Sequence of chain 1.L:
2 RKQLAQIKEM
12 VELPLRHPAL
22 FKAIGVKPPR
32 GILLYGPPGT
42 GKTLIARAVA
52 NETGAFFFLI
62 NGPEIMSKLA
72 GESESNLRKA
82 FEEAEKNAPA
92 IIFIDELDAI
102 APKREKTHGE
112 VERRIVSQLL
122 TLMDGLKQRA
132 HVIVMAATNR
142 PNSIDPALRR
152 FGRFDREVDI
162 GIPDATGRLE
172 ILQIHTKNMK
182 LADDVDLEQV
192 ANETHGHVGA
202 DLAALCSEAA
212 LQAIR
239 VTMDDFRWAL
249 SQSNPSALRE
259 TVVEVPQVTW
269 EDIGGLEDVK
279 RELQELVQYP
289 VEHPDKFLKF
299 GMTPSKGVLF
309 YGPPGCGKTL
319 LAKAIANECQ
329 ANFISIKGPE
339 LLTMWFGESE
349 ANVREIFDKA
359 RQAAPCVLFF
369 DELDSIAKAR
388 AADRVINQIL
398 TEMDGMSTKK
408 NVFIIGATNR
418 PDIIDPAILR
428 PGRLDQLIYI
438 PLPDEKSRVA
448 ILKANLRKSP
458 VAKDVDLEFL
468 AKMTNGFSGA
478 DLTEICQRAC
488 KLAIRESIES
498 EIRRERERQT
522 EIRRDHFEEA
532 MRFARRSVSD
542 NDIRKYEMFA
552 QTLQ

Binding-site contacts:
Ligand atom C05 contacts residue CYS314 of chain 1.L at 3.8 Å (hydrophobic).
Ligand atom N14 contacts residue ALA451 of chain 1.L at 3.5 Å.
Ligand atom C07 contacts residue ILE448 of chain 1.L at 3.8 Å (hydrophobic).
Ligand atom C28 contacts residue LEU318 of chain 1.L at 3.5 Å (hydrophobic).
Ligand atom C04 contacts residue GLY476 of chain 1.L at 3.5 Å.
Ligand atom C25 contacts residue ASP270 of chain 1.L at 3.6 Å.
Ligand atom C17 contacts residue ILE271 of chain 1.L at 3.2 Å (hydrophobic).
Ligand atom N14 contacts residue LEU318 of chain 1.L at 3.8 Å.
Ligand atom O26 contacts residue ASP270 of chain 1.L at 3.8 Å.
Ligand atom C02 contacts residue GLY476 of chain 1.L at 3.7 Å.
Ligand atom C24 contacts residue ALA451 of chain 1.L at 3.6 Å (hydrophobic).
Ligand atom C06 contacts residue ILE448 of chain 1.L at 3.7 Å (hydrophobic).
Ligand atom C23 contacts residue ILE271 of chain 1.L at 3.7 Å (hydrophobic).
Ligand atom C15 contacts residue LEU318 of chain 1.L at 3.8 Å (hydrophobic).
Ligand atom C29 contacts residue ALA451 of chain 1.L at 3.7 Å (hydrophobic).
Ligand atom C05 contacts residue GLY315 of chain 1.L at 3.6 Å.
Ligand atom N31 contacts residue ALA477 of chain 1.L at 2.9 Å (h-bond).
Ligand atom N31 contacts residue GLY476 of chain 1.L at 3.4 Å.
Ligand atom C27 contacts residue ARG454 of chain 1.L at 3.4 Å.
Ligand atom C15 contacts residue ALA451 of chain 1.L at 3.5 Å (hydrophobic).
Ligand atom C24 contacts residue LEU318 of chain 1.L at 3.4 Å (hydrophobic).
Ligand atom C13 contacts residue LEU318 of chain 1.L at 3.3 Å (hydrophobic).
Ligand atom C13 contacts residue ALA451 of chain 1.L at 3.6 Å (hydrophobic).
Ligand atom C20 contacts residue SER444 of chain 1.L at 3.7 Å.
Ligand atom C11 contacts residue ASN452 of chain 1.L at 3.7 Å.
Ligand atom C18 contacts residue ILE271 of chain 1.L at 3.6 Å (hydrophobic).
Ligand atom N14 contacts residue ILE448 of chain 1.L at 3.7 Å.
Ligand atom N16 contacts residue ASP270 of chain 1.L at 3.5 Å (salt-bridge).
Ligand atom C29 contacts residue LEU318 of chain 1.L at 3.0 Å (hydrophobic).
Ligand atom C02 contacts residue THR480 of chain 1.L at 3.3 Å.
Ligand atom O26 contacts residue ARG454 of chain 1.L at 3.1 Å (salt-bridge).
Ligand atom C02 contacts residue ALA477 of chain 1.L at 3.6 Å (hydrophobic).
Ligand atom N30 contacts residue LEU318 of chain 1.L at 2.9 Å.
Ligand atom O01 contacts residue THR480 of chain 1.L at 2.9 Å (h-bond).
Ligand atom N30 contacts residue ALA451 of chain 1.L at 3.8 Å.
Ligand atom C20 contacts residue ILE448 of chain 1.L at 3.7 Å (hydrophobic).
Ligand atom C19 contacts residue ILE448 of chain 1.L at 3.8 Å (hydrophobic).
Ligand atom C05 contacts residue ILE448 of chain 1.L at 3.8 Å (hydrophobic).
Ligand atom C19 contacts residue ILE271 of chain 1.L at 3.7 Å (hydrophobic).
Ligand atom C17 contacts residue ASP270 of chain 1.L at 2.8 Å.

This small molecule binds to this protein.
Small molecule (SMILES): Cc1cc2c(C(N)=O)cccc2n1-c1nc2c(c(NCc3ccccc3)n1)COCC2